Binding-site contacts:
Ligand atom C6 contacts residue THR208 of chain 1.D at 3.9 Å.
Ligand atom C1 contacts residue ZN1 of chain 1.V at 4.2 Å.
Ligand atom N1 contacts residue GLU109 of chain 1.D at 4.2 Å.
Ligand atom O1 contacts residue HIS97 of chain 1.D at 3.3 Å.
Ligand atom C7 contacts residue PRO209 of chain 1.D at 3.8 Å (hydrophobic).
Ligand atom O2 contacts residue THR207 of chain 1.D at 3.0 Å (h-bond).
Ligand atom C7 contacts residue LEU206 of chain 1.D at 3.7 Å (hydrophobic).
Ligand atom C1 contacts residue LEU206 of chain 1.D at 3.6 Å (hydrophobic).
Ligand atom C2 contacts residue THR208 of chain 1.D at 3.1 Å.
Ligand atom O1 contacts residue VAL124 of chain 1.D at 3.8 Å.
Ligand atom N2 contacts residue THR208 of chain 1.D at 3.3 Å (h-bond).
Ligand atom N1 contacts residue ZN1 of chain 1.V at 2.1 Å.
Ligand atom S1 contacts residue THR207 of chain 1.D at 3.8 Å.
Ligand atom O1 contacts residue VAL147 of chain 1.D at 4.0 Å.
Ligand atom O2 contacts residue ZN1 of chain 1.V at 4.0 Å.
Ligand atom S1 contacts residue HIS97 of chain 1.D at 3.9 Å.
Ligand atom N2 contacts residue THR207 of chain 1.D at 3.6 Å.
Ligand atom S2 contacts residue GLN95 of chain 1.D at 3.8 Å.
Ligand atom S1 contacts residue ZN1 of chain 1.V at 3.1 Å.
Ligand atom O1 contacts residue ZN1 of chain 1.V at 3.0 Å.
Ligand atom N2 contacts residue LEU206 of chain 1.D at 3.5 Å.
Ligand atom O2 contacts residue SER205 of chain 1.D at 4.3 Å.
Ligand atom S2 contacts residue LEU206 of chain 1.D at 3.9 Å.
Ligand atom O1 contacts residue HIS122 of chain 1.D at 3.4 Å (h-bond).
Ligand atom C3 contacts residue LEU206 of chain 1.D at 3.8 Å (hydrophobic).
Ligand atom C6 contacts residue PRO209 of chain 1.D at 3.7 Å (hydrophobic).
Ligand atom C1 contacts residue HIS97 of chain 1.D at 4.2 Å.
Ligand atom N1 contacts residue HIS97 of chain 1.D at 3.5 Å (h-bond).
Ligand atom N1 contacts residue THR207 of chain 1.D at 2.7 Å (h-bond).
Ligand atom C1 contacts residue THR207 of chain 1.D at 4.3 Å.
Ligand atom S2 contacts residue HIS97 of chain 1.D at 3.8 Å.
Ligand atom C2 contacts residue LEU206 of chain 1.D at 3.7 Å (hydrophobic).
Ligand atom O2 contacts residue TRP217 of chain 1.D at 3.6 Å.
Ligand atom O2 contacts residue LEU206 of chain 1.D at 3.5 Å.
Ligand atom C7 contacts residue THR208 of chain 1.D at 2.9 Å.
Ligand atom C6 contacts residue LEU206 of chain 1.D at 3.9 Å (hydrophobic).
Ligand atom N1 contacts residue HIS122 of chain 1.D at 3.6 Å (h-bond).
Ligand atom S1 contacts residue HIS122 of chain 1.D at 4.0 Å.
Ligand atom N1 contacts residue HIS99 of chain 1.D at 3.6 Å.
Ligand atom S2 contacts residue VAL124 of chain 1.D at 3.8 Å.

This protein binds this small molecule.
Small molecule (SMILES): CCOc1ccc2nc(S(N)(=O)=O)sc2c1

Sequence of chain 1.D:
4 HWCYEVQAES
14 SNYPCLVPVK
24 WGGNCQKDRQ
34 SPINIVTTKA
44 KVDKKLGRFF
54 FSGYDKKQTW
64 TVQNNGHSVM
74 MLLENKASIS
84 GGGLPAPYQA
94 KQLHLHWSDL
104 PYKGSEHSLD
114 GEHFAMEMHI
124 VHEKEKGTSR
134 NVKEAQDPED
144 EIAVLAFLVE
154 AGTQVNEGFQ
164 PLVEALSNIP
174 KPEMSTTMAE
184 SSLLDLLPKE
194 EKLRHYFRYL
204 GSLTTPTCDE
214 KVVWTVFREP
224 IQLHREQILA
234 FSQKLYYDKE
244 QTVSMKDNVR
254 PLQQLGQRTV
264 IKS